Sequence of chain 1.A:
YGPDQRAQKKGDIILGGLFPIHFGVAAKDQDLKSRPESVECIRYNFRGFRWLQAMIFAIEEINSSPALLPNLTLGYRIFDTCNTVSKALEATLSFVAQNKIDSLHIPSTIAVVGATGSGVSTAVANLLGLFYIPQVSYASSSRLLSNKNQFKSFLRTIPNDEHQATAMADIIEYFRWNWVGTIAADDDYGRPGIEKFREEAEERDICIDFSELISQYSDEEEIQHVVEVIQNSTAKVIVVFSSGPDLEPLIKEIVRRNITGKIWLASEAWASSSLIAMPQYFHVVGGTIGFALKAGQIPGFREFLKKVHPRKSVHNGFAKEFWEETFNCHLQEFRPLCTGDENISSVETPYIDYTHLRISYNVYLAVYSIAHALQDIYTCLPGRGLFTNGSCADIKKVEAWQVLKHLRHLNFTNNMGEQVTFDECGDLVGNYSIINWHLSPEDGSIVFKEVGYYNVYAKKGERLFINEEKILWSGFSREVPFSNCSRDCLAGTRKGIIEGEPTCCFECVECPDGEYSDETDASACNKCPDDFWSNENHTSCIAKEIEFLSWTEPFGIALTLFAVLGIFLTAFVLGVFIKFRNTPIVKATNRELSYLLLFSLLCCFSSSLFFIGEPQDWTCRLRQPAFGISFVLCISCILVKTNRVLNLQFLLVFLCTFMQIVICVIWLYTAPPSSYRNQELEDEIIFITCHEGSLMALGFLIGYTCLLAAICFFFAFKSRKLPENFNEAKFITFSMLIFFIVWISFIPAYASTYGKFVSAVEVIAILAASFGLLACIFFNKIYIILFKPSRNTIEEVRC

Binding-site contacts:
Ligand atom N2 contacts residue ASN253 of chain 1.A at 3.0 Å (h-bond).
Ligand atom O7 contacts residue ASN253 of chain 1.A at 4.2 Å.
Ligand atom O5 contacts residue ASN253 of chain 1.A at 2.3 Å (h-bond).
Ligand atom C8 contacts residue HIS246 of chain 1.A at 3.7 Å.
Ligand atom C2 contacts residue ASN253 of chain 1.A at 2.4 Å.
Ligand atom C7 contacts residue ASN253 of chain 1.A at 3.8 Å.
Ligand atom C5 contacts residue ASN253 of chain 1.A at 3.6 Å.
Ligand atom C8 contacts residue VAL250 of chain 1.A at 3.6 Å (hydrophobic).
Ligand atom N2 contacts residue GLU249 of chain 1.A at 4.1 Å.
Ligand atom C1 contacts residue GLU249 of chain 1.A at 4.5 Å.
Ligand atom C8 contacts residue GLU249 of chain 1.A at 4.1 Å.
Ligand atom C3 contacts residue ASN253 of chain 1.A at 3.8 Å.
Ligand atom C1 contacts residue ASN253 of chain 1.A at 1.4 Å.
Ligand atom C4 contacts residue ASN253 of chain 1.A at 4.2 Å.

A small-molecule ligand and the protein it binds are described below.
Small molecule (SMILES): CC(=O)N[C@@H]1[C@@H](O)[C@H](O)[C@@H](CO)O[C@H]1O